Binding-site contacts:
Ligand atom O2D contacts residue ALA182 of chain 1.A at 3.5 Å (h-bond).
Ligand atom O1A contacts residue ARG209 of chain 1.A at 3.1 Å (salt-bridge).
Ligand atom PA contacts residue ARG209 of chain 1.A at 4.0 Å.
Ligand atom C4 contacts residue VAL184 of chain 1.A at 3.9 Å (hydrophobic).
Ligand atom O1B contacts residue ASN169 of chain 1.A at 3.4 Å (h-bond).
Ligand atom N6 contacts residue PHE243 of chain 1.A at 3.4 Å.
Ligand atom O2D contacts residue SER180 of chain 1.A at 3.0 Å (h-bond).
Ligand atom O2A contacts residue THR81 of chain 1.A at 3.6 Å (h-bond).
Ligand atom O2B contacts residue ASN169 of chain 1.A at 4.0 Å.
Ligand atom O5D contacts residue ARG209 of chain 1.A at 4.4 Å.
Ligand atom C2D contacts residue HIS187 of chain 1.A at 4.2 Å.
Ligand atom N3 contacts residue VAL184 of chain 1.A at 4.0 Å.
Ligand atom C5 contacts residue VAL184 of chain 1.A at 4.1 Å (hydrophobic).
Ligand atom O3D contacts residue MET181 of chain 1.A at 3.8 Å.
Ligand atom N9 contacts residue VAL184 of chain 1.A at 4.2 Å.
Ligand atom N7 contacts residue PHE243 of chain 1.A at 3.6 Å.
Ligand atom C2D contacts residue ALA182 of chain 1.A at 4.3 Å (hydrophobic).
Ligand atom PB contacts residue ARG209 of chain 1.A at 4.3 Å.
Ligand atom O3B contacts residue MET181 of chain 1.A at 4.4 Å.
Ligand atom N7 contacts residue VAL184 of chain 1.A at 4.4 Å.
Ligand atom C6 contacts residue PHE243 of chain 1.A at 3.8 Å (hydrophobic).
Ligand atom O3D contacts residue SER180 of chain 1.A at 3.1 Å (h-bond).
Ligand atom PB contacts residue ASN169 of chain 1.A at 4.5 Å.
Ligand atom O1B contacts residue ARG209 of chain 1.A at 3.8 Å.
Ligand atom O3A contacts residue ARG209 of chain 1.A at 3.8 Å.
Ligand atom O2D contacts residue HIS187 of chain 1.A at 2.8 Å (h-bond).
Ligand atom C8 contacts residue PHE243 of chain 1.A at 4.3 Å (hydrophobic).
Ligand atom C5 contacts residue PHE243 of chain 1.A at 3.9 Å (hydrophobic).
Ligand atom O3D contacts residue ALA182 of chain 1.A at 3.8 Å.
Ligand atom C2D contacts residue VAL184 of chain 1.A at 4.0 Å (hydrophobic).
Ligand atom C3D contacts residue SER180 of chain 1.A at 4.1 Å.
Ligand atom C6 contacts residue VAL184 of chain 1.A at 4.4 Å (hydrophobic).
Ligand atom C8 contacts residue VAL184 of chain 1.A at 4.5 Å (hydrophobic).
Ligand atom C2 contacts residue VAL184 of chain 1.A at 4.4 Å (hydrophobic).
Ligand atom C2D contacts residue SER180 of chain 1.A at 4.1 Å.

Sequence of chain 1.A:
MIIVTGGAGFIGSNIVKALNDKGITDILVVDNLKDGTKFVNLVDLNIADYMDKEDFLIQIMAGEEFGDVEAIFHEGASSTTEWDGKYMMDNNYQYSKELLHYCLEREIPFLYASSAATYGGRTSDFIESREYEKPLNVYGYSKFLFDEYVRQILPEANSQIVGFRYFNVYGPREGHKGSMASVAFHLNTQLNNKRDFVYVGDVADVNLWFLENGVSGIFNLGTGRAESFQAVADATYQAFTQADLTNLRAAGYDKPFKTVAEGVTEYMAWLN

A small-molecule ligand and the protein it binds are described below.
Small molecule (SMILES): Nc1ncnc2c1ncn2[C@@H]1O[C@H](CO[P](=O)(O)O[P](=O)(O)O[C@H]2O[C@H](CO)[C@@H](O)[C@H](O)[C@H]2O)[C@@H](O)[C@H]1O